The protein below binds the small molecule below.
Small molecule (SMILES): Cc1cc(C)cc(-n2ccnc2SCC(=O)NO)c1

Binding-site contacts:
Ligand atom C15 contacts residue HIS221 of chain 1.O at 4.0 Å.
Ligand atom N18 contacts residue ALA365 of chain 1.O at 4.0 Å.
Ligand atom C01 contacts residue ALA278 of chain 1.O at 3.6 Å (hydrophobic).
Ligand atom O19 contacts residue NI1 of chain 1.FA at 3.1 Å (h-bond).
Ligand atom O17 contacts residue ALA365 of chain 1.O at 3.7 Å.
Ligand atom C15 contacts residue HIS248 of chain 1.O at 3.6 Å.
Ligand atom N18 contacts residue GLY279 of chain 1.O at 3.9 Å.
Ligand atom N09 contacts residue CYS321 of chain 1.O at 3.8 Å.
Ligand atom C08 contacts residue CYS321 of chain 1.O at 3.7 Å (hydrophobic).
Ligand atom C15 contacts residue GLY279 of chain 1.O at 3.9 Å.
Ligand atom O19 contacts residue HIS274 of chain 1.O at 4.0 Å.
Ligand atom O17 contacts residue GLY279 of chain 1.O at 4.0 Å.
Ligand atom O19 contacts residue NI1 of chain 1.EA at 2.0 Å (h-bond).
Ligand atom S14 contacts residue HIS248 of chain 1.O at 3.9 Å.
Ligand atom S14 contacts residue GLY279 of chain 1.O at 3.6 Å (h-bond).
Ligand atom N09 contacts residue HIS322 of chain 1.O at 3.9 Å.
Ligand atom C07 contacts residue CYS321 of chain 1.O at 3.4 Å (hydrophobic).
Ligand atom O19 contacts residue ALA169 of chain 1.O at 3.5 Å (h-bond).
Ligand atom C04 contacts residue CYS321 of chain 1.O at 4.0 Å (hydrophobic).
Ligand atom C05 contacts residue MET317 of chain 1.O at 3.8 Å (hydrophobic).
Ligand atom C13 contacts residue HIS322 of chain 1.O at 4.0 Å.
Ligand atom C01 contacts residue MET366 of chain 1.O at 3.7 Å (hydrophobic).
Ligand atom C16 contacts residue GLY279 of chain 1.O at 3.7 Å.
Ligand atom N18 contacts residue NI1 of chain 1.EA at 3.0 Å (h-bond).
Ligand atom O19 contacts residue HIS248 of chain 1.O at 3.2 Å (h-bond).
Ligand atom O19 contacts residue KCX219 of chain 1.O at 3.2 Å (h-bond).
Ligand atom N12 contacts residue HIS322 of chain 1.O at 3.8 Å.
Ligand atom N18 contacts residue ALA169 of chain 1.O at 4.0 Å.
Ligand atom C01 contacts residue LEU318 of chain 1.O at 3.9 Å (hydrophobic).
Ligand atom C05 contacts residue ILE467 of chain 1.X at 3.8 Å (hydrophobic).
Ligand atom C05 contacts residue MET366 of chain 1.O at 3.7 Å (hydrophobic).
Ligand atom C11 contacts residue HIS322 of chain 1.O at 3.5 Å.
Ligand atom C04 contacts residue MET366 of chain 1.O at 4.0 Å (hydrophobic).
Ligand atom C10 contacts residue HIS322 of chain 1.O at 3.6 Å.
Ligand atom C10 contacts residue CYS321 of chain 1.O at 3.5 Å (hydrophobic).
Ligand atom C03 contacts residue MET366 of chain 1.O at 3.8 Å (hydrophobic).
Ligand atom N18 contacts residue NI1 of chain 1.FA at 3.3 Å (h-bond).
Ligand atom C06 contacts residue CYS321 of chain 1.O at 3.6 Å (hydrophobic).
Ligand atom N18 contacts residue ASP362 of chain 1.O at 3.6 Å (salt-bridge).
Ligand atom O19 contacts residue HIS221 of chain 1.O at 3.1 Å (h-bond).

Sequence of chain 1.X:
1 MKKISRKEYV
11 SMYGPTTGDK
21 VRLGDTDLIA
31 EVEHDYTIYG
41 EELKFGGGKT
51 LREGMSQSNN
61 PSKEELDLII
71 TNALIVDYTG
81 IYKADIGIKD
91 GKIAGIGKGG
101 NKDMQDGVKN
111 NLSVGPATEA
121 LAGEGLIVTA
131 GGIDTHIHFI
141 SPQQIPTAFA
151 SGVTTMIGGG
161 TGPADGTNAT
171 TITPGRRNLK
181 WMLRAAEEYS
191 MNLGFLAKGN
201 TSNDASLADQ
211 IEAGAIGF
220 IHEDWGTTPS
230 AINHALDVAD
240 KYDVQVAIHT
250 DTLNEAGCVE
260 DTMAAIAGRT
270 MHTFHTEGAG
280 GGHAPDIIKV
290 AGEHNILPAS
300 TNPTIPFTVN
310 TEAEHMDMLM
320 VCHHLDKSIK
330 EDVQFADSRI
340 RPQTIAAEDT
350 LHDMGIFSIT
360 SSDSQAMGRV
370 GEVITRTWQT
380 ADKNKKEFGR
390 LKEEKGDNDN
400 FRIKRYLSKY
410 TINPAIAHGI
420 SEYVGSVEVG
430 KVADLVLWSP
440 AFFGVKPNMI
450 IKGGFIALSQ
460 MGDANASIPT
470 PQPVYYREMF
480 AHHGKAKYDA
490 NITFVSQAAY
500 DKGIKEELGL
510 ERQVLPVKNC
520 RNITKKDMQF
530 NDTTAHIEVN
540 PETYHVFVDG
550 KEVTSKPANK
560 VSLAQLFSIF

Sequence of chain 1.O:
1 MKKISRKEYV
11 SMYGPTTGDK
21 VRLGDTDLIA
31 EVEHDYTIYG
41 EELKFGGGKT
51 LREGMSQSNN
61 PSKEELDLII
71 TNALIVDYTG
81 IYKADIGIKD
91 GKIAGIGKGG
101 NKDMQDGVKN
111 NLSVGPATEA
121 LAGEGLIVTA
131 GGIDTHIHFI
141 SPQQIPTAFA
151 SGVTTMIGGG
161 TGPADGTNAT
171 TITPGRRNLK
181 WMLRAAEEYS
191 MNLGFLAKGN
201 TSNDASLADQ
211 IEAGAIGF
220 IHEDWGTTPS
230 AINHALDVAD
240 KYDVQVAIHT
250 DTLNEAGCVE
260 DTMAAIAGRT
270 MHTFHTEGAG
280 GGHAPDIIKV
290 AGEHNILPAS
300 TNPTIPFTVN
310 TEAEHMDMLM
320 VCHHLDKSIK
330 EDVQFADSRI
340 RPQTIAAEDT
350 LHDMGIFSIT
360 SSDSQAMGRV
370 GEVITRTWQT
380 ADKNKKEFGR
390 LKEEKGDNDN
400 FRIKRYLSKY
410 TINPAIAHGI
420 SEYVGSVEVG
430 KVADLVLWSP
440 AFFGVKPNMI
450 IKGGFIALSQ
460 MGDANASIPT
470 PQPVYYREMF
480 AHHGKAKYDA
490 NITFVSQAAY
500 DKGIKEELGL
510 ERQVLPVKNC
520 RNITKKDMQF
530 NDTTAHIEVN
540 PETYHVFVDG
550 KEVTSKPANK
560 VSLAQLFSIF